Binding-site contacts:
Ligand atom O5 contacts residue GLY368 of chain 7.B at 4.3 Å.
Ligand atom O5 contacts residue SER369 of chain 7.B at 3.6 Å (h-bond).
Ligand atom C2 contacts residue GLY368 of chain 7.B at 4.2 Å.
Ligand atom C3 contacts residue ASP367 of chain 7.B at 3.7 Å.
Ligand atom C2 contacts residue SER369 of chain 7.B at 3.9 Å.
Ligand atom O5 contacts residue ARG387 of chain 7.B at 4.4 Å.
Ligand atom C4 contacts residue SER369 of chain 7.B at 3.7 Å.
Ligand atom C1 contacts residue ASP367 of chain 7.B at 4.0 Å.
Ligand atom C4 contacts residue ASP367 of chain 7.B at 4.0 Å.
Ligand atom C2 contacts residue ASP367 of chain 7.B at 3.7 Å.
Ligand atom C3 contacts residue SER369 of chain 7.B at 4.1 Å.

Sequence of chain 7.B:
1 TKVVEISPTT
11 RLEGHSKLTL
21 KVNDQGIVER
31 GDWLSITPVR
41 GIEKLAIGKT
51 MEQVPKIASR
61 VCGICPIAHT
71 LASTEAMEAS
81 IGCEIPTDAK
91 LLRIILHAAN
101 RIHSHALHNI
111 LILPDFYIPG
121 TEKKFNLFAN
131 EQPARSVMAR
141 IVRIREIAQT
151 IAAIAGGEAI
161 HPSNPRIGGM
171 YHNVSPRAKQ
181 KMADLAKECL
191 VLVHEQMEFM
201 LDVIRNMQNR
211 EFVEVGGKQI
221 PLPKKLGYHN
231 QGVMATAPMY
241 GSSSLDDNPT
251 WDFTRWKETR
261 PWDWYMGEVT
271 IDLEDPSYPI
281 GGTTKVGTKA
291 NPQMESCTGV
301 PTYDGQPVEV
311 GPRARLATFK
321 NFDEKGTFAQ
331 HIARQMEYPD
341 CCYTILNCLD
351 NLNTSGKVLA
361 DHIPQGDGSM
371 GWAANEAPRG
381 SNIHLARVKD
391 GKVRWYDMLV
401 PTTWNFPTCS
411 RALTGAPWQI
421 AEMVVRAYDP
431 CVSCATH

This protein binds this small molecule.
Small molecule (SMILES): C[C@@H](O)[C@@H](C)O